Binding-site contacts:
Ligand atom O7 contacts residue ASP85 of chain 2.A at 3.4 Å (salt-bridge).
Ligand atom C6 contacts residue LEU91 of chain 2.A at 3.7 Å (hydrophobic).
Ligand atom C2 contacts residue ASN87 of chain 2.A at 2.4 Å.
Ligand atom C3 contacts residue ASN87 of chain 2.A at 3.8 Å.
Ligand atom O6 contacts residue LEU91 of chain 2.A at 4.1 Å.
Ligand atom O5 contacts residue ASN87 of chain 2.A at 2.4 Å (h-bond).
Ligand atom C7 contacts residue ASP85 of chain 2.A at 4.4 Å.
Ligand atom C1 contacts residue ASN87 of chain 2.A at 1.4 Å.
Ligand atom C1 contacts residue SER89 of chain 2.A at 4.5 Å.
Ligand atom C4 contacts residue ASN87 of chain 2.A at 4.2 Å.
Ligand atom C5 contacts residue LEU151 of chain 2.A at 4.1 Å (hydrophobic).
Ligand atom O7 contacts residue ASN87 of chain 2.A at 3.0 Å (h-bond).
Ligand atom C7 contacts residue ASN87 of chain 2.A at 3.1 Å.
Ligand atom N2 contacts residue ASN87 of chain 2.A at 2.8 Å (h-bond).
Ligand atom C8 contacts residue ASN87 of chain 2.A at 4.3 Å.
Ligand atom C6 contacts residue LEU151 of chain 2.A at 3.8 Å (hydrophobic).
Ligand atom O4 contacts residue LEU151 of chain 2.A at 4.1 Å.
Ligand atom C5 contacts residue ASN87 of chain 2.A at 3.7 Å.

This small molecule binds to this protein.
Small molecule (SMILES): CC(=O)N[C@@H]1[C@@H](O)[C@H](O)[C@@H](CO)O[C@H]1O

Sequence of chain 2.A:
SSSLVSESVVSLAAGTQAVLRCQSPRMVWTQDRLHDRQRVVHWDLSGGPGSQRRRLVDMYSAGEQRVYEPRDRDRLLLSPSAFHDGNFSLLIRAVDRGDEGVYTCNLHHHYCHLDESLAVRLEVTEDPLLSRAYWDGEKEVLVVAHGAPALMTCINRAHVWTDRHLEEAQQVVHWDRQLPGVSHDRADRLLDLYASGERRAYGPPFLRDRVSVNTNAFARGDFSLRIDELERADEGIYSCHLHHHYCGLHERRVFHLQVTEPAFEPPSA